The protein below binds the small molecule below.
Small molecule (SMILES): O=C(CSc1nnc(-c2ccccc2C(=O)O)[nH]1)Nc1nc2ccccc2s1

Binding-site contacts:
Ligand atom N01 contacts residue ASN184 of chain 1.B at 3.7 Å.
Ligand atom C02 contacts residue ASN184 of chain 1.B at 3.4 Å.
Ligand atom N04 contacts residue ZN1 of chain 1.N at 3.0 Å.
Ligand atom S15 contacts residue ASN184 of chain 1.B at 3.2 Å (h-bond).
Ligand atom O14 contacts residue HIS214 of chain 1.B at 3.1 Å (h-bond).
Ligand atom S21 contacts residue ASP92 of chain 1.B at 3.5 Å (salt-bridge).
Ligand atom N03 contacts residue ASP92 of chain 1.B at 3.2 Å (salt-bridge).
Ligand atom C25 contacts residue GLY62 of chain 1.B at 3.7 Å.
Ligand atom N04 contacts residue ZN1 of chain 1.O at 2.1 Å.
Ligand atom N03 contacts residue ZN1 of chain 1.N at 2.0 Å.
Ligand atom N03 contacts residue ZN1 of chain 1.O at 3.1 Å.
Ligand atom C24 contacts residue TRP61 of chain 1.B at 3.5 Å (hydrophobic).
Ligand atom C07 contacts residue HIS214 of chain 1.B at 3.6 Å.
Ligand atom C11 contacts residue ZN1 of chain 1.O at 3.5 Å.
Ligand atom N04 contacts residue HIS214 of chain 1.B at 3.6 Å.
Ligand atom C02 contacts residue ZN1 of chain 1.N at 3.0 Å.
Ligand atom O14 contacts residue HIS153 of chain 1.B at 3.3 Å.
Ligand atom N03 contacts residue HIS153 of chain 1.B at 3.2 Å (h-bond).
Ligand atom O14 contacts residue CYS172 of chain 1.B at 3.5 Å.
Ligand atom C05 contacts residue ZN1 of chain 1.O at 2.9 Å.
Ligand atom C08 contacts residue TYR41 of chain 1.B at 3.6 Å (hydrophobic).
Ligand atom S15 contacts residue ZN1 of chain 1.N at 3.6 Å.
Ligand atom C12 contacts residue HIS214 of chain 1.B at 3.6 Å.
Ligand atom S21 contacts residue ASP91 of chain 1.B at 3.6 Å.
Ligand atom C11 contacts residue HIS214 of chain 1.B at 3.2 Å.
Ligand atom O14 contacts residue ZN1 of chain 1.O at 2.3 Å.
Ligand atom O13 contacts residue ASN184 of chain 1.B at 3.0 Å (h-bond).
Ligand atom N03 contacts residue HIS90 of chain 1.B at 3.2 Å (h-bond).
Ligand atom N04 contacts residue ASP92 of chain 1.B at 3.0 Å (salt-bridge).
Ligand atom C05 contacts residue ASP92 of chain 1.B at 3.6 Å.
Ligand atom C02 contacts residue HIS90 of chain 1.B at 3.5 Å.
Ligand atom C06 contacts residue ZN1 of chain 1.O at 3.4 Å.
Ligand atom C06 contacts residue HIS214 of chain 1.B at 3.4 Å.
Ligand atom C25 contacts residue TRP61 of chain 1.B at 3.6 Å (hydrophobic).
Ligand atom O19 contacts residue ASP92 of chain 1.B at 3.2 Å (salt-bridge).
Ligand atom O19 contacts residue ASP91 of chain 1.B at 3.6 Å.
Ligand atom O13 contacts residue GLY183 of chain 1.B at 3.6 Å.
Ligand atom N04 contacts residue HIS153 of chain 1.B at 3.5 Å.
Ligand atom S15 contacts residue HIS90 of chain 1.B at 3.1 Å (h-bond).
Ligand atom C12 contacts residue ZN1 of chain 1.O at 3.2 Å.

Sequence of chain 1.B:
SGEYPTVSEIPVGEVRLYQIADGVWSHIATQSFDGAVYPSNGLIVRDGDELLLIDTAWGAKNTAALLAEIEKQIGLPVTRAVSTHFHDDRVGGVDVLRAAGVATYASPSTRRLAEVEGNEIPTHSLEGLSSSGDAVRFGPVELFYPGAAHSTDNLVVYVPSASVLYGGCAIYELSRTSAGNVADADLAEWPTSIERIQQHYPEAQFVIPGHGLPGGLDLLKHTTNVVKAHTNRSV